Sequence of chain 1.C:
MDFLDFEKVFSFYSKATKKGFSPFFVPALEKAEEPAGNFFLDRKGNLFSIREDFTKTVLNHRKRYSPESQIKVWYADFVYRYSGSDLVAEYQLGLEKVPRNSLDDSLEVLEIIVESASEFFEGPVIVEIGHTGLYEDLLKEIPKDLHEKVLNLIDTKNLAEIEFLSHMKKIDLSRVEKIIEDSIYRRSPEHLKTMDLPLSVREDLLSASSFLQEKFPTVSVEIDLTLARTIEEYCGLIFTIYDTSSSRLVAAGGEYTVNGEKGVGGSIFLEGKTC

Binding-site contacts:
Ligand atom CA contacts residue TYR180 of chain 1.G at 3.7 Å (hydrophobic).
Ligand atom N contacts residue ILE184 of chain 1.C at 3.6 Å.
Ligand atom O contacts residue LYS157 of chain 1.C at 4.4 Å.
Ligand atom CB contacts residue LEU191 of chain 1.G at 4.5 Å (hydrophobic).
Ligand atom OXT contacts residue ILE184 of chain 1.C at 3.6 Å.
Ligand atom N contacts residue TYR180 of chain 1.G at 3.7 Å.
Ligand atom CA contacts residue LYS157 of chain 1.C at 4.3 Å.
Ligand atom OXT contacts residue LEU159 of chain 1.C at 3.3 Å.
Ligand atom O contacts residue PHE79 of chain 1.G at 4.5 Å.
Ligand atom CE1 contacts residue TYR185 of chain 1.C at 3.3 Å (hydrophobic).
Ligand atom N contacts residue PRO78 of chain 1.G at 3.4 Å.
Ligand atom NE2 contacts residue GLN195 of chain 1.G at 3.6 Å.
Ligand atom CA contacts residue ILE184 of chain 1.C at 3.1 Å (hydrophobic).
Ligand atom CG contacts residue PRO78 of chain 1.G at 4.4 Å (hydrophobic).
Ligand atom CE1 contacts residue GLU192 of chain 1.G at 4.1 Å.
Ligand atom O contacts residue LEU159 of chain 1.C at 3.6 Å.
Ligand atom NE2 contacts residue TYR185 of chain 1.C at 3.6 Å.
Ligand atom OXT contacts residue GLU181 of chain 1.C at 4.3 Å.
Ligand atom C contacts residue PRO78 of chain 1.G at 4.2 Å (hydrophobic).
Ligand atom CG contacts residue TYR180 of chain 1.G at 4.1 Å (hydrophobic).
Ligand atom CB contacts residue ILE184 of chain 1.C at 4.0 Å (hydrophobic).
Ligand atom CD2 contacts residue GLN195 of chain 1.G at 3.7 Å.
Ligand atom ND1 contacts residue LEU191 of chain 1.G at 4.1 Å.
Ligand atom CE1 contacts residue VAL188 of chain 1.G at 4.4 Å (hydrophobic).
Ligand atom C contacts residue ILE184 of chain 1.C at 3.9 Å (hydrophobic).
Ligand atom CG contacts residue ILE184 of chain 1.C at 4.3 Å (hydrophobic).
Ligand atom N contacts residue LYS157 of chain 1.C at 3.1 Å (salt-bridge).
Ligand atom ND1 contacts residue TYR180 of chain 1.G at 4.1 Å.
Ligand atom CB contacts residue PRO78 of chain 1.G at 3.3 Å (hydrophobic).
Ligand atom C contacts residue LYS157 of chain 1.C at 4.4 Å.
Ligand atom O contacts residue PRO78 of chain 1.G at 3.2 Å (h-bond).
Ligand atom C contacts residue LEU159 of chain 1.C at 3.8 Å (hydrophobic).
Ligand atom CB contacts residue TYR180 of chain 1.G at 3.2 Å (hydrophobic).
Ligand atom CA contacts residue PRO78 of chain 1.G at 3.7 Å (hydrophobic).
Ligand atom ND1 contacts residue TYR185 of chain 1.C at 4.2 Å.

Sequence of chain 1.G:
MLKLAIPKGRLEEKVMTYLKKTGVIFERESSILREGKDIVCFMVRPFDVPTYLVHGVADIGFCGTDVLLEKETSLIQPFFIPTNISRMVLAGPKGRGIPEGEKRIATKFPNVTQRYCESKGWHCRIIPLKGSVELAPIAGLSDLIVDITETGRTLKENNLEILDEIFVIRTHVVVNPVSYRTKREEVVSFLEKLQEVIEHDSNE

A protein and the small-molecule ligand that binds it are described below.
Small molecule (SMILES): N[C@@H](Cc1c[nH]c[nH+]1)C(=O)O